A small-molecule ligand and the protein it binds are described below.
Small molecule (SMILES): CC(=O)N[C@H]1[C@H]([C@H](O)[C@H](O)CO)O[C@@](O[C@H](CO)[C@@H](O)[C@@H]2O[C@@H](C(=O)O)C[C@H](O)[C@H]2NC(C)=O)(C(=O)O)C[C@@H]1O

Sequence of chain 55.D:
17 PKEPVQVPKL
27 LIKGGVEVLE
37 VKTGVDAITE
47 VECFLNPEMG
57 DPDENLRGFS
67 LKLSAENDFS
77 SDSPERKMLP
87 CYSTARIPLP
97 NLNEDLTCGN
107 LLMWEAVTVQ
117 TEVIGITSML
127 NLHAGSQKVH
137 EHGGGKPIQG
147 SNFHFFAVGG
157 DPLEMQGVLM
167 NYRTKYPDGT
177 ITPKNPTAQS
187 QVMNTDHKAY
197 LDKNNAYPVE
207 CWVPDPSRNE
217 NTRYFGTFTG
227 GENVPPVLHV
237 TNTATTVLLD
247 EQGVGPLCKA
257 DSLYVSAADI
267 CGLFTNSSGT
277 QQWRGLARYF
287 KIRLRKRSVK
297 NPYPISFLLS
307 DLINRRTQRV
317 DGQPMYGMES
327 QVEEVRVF

Sequence of chain 55.E:
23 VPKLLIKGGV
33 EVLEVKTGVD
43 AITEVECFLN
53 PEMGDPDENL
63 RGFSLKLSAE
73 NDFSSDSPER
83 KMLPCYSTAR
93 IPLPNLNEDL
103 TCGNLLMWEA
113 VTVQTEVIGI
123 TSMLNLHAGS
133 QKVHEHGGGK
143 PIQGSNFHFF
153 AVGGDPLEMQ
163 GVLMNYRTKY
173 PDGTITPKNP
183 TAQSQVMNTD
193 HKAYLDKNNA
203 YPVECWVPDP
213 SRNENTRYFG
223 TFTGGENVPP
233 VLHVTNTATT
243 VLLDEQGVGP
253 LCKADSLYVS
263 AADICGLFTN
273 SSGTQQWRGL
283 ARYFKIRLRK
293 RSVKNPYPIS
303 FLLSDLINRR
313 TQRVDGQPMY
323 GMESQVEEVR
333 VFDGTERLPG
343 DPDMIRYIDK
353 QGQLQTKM

Sequence of chain 55.A:
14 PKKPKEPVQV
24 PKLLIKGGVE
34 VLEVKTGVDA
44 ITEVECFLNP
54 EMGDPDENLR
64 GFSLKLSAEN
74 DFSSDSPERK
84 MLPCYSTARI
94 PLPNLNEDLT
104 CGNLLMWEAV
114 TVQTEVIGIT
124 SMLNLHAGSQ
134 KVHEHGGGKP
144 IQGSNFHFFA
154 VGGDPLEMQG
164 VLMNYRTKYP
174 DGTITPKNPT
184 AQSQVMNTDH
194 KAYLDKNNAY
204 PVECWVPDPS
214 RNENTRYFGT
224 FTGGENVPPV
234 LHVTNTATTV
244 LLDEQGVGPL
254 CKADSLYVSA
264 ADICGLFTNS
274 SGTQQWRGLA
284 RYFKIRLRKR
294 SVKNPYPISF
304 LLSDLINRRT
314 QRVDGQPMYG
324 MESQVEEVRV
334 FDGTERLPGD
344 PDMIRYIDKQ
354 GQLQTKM

Binding-site contacts:
Ligand atom O1A contacts residue ASN272 of chain 55.E at 3.6 Å.
Ligand atom C6 contacts residue LYS68 of chain 55.E at 4.0 Å.
Ligand atom C11 contacts residue PHE65 of chain 55.E at 3.7 Å (hydrophobic).
Ligand atom O8 contacts residue ASN272 of chain 55.E at 3.5 Å (h-bond).
Ligand atom C11 contacts residue LEU62 of chain 55.E at 3.5 Å (hydrophobic).
Ligand atom C1 contacts residue LYS68 of chain 55.E at 3.8 Å.
Ligand atom O9 contacts residue LYS68 of chain 55.E at 2.9 Å (salt-bridge).
Ligand atom C9 contacts residue GLN278 of chain 55.E at 3.3 Å.
Ligand atom C11 contacts residue THR276 of chain 55.E at 3.4 Å.
Ligand atom C9 contacts residue LEU67 of chain 55.E at 4.0 Å (hydrophobic).
Ligand atom C10 contacts residue LEU62 of chain 55.E at 3.1 Å (hydrophobic).
Ligand atom C10 contacts residue GLN278 of chain 55.E at 4.0 Å.
Ligand atom C11 contacts residue GLN278 of chain 55.E at 3.5 Å.
Ligand atom C10 contacts residue ASN272 of chain 55.E at 3.9 Å.
Ligand atom N5 contacts residue LEU62 of chain 55.E at 3.9 Å.
Ligand atom O8 contacts residue GLN278 of chain 55.E at 3.5 Å (h-bond).
Ligand atom O7 contacts residue LEU62 of chain 55.E at 3.3 Å.
Ligand atom O1B contacts residue THR276 of chain 55.E at 3.4 Å (h-bond).
Ligand atom O1B contacts residue LYS68 of chain 55.E at 3.1 Å.
Ligand atom N5 contacts residue ASN272 of chain 55.E at 3.2 Å (h-bond).
Ligand atom C1 contacts residue THR276 of chain 55.E at 3.3 Å.
Ligand atom C11 contacts residue ASN272 of chain 55.E at 3.5 Å.
Ligand atom C11 contacts residue HIS138 of chain 55.D at 3.5 Å.
Ligand atom C9 contacts residue LYS68 of chain 55.E at 3.8 Å.
Ligand atom O1A contacts residue THR276 of chain 55.E at 2.6 Å (h-bond).
Ligand atom C11 contacts residue PHE270 of chain 55.E at 3.9 Å (hydrophobic).
Ligand atom C7 contacts residue GLN278 of chain 55.E at 3.9 Å.
Ligand atom C8 contacts residue GLN278 of chain 55.E at 3.7 Å.
Ligand atom O8 contacts residue THR276 of chain 55.E at 4.0 Å.
Ligand atom O1A contacts residue LYS68 of chain 55.E at 3.8 Å.
Ligand atom O8 contacts residue LYS68 of chain 55.E at 3.3 Å.
Ligand atom C6 contacts residue ASN272 of chain 55.E at 3.7 Å.
Ligand atom O10 contacts residue LEU62 of chain 55.E at 2.8 Å.
Ligand atom O9 contacts residue GLN278 of chain 55.E at 4.0 Å.
Ligand atom O9 contacts residue LEU67 of chain 55.E at 3.1 Å.
Ligand atom O10 contacts residue PHE75 of chain 55.A at 3.9 Å.
Ligand atom N5 contacts residue GLN278 of chain 55.E at 3.7 Å.
Ligand atom C7 contacts residue LEU62 of chain 55.E at 3.8 Å (hydrophobic).
Ligand atom O1B contacts residue SER274 of chain 55.E at 3.3 Å (h-bond).
Ligand atom C11 contacts residue PHE75 of chain 55.A at 3.5 Å (hydrophobic).